Binding-site contacts:
Ligand atom O1P contacts residue ARG51 of chain 1.A at 3.0 Å (salt-bridge).
Ligand atom C9 contacts residue ARG238 of chain 1.A at 3.6 Å.
Ligand atom N4 contacts residue ARG238 of chain 1.A at 3.5 Å (salt-bridge).
Ligand atom N5 contacts residue ASN102 of chain 1.A at 2.9 Å (h-bond).
Ligand atom N6 contacts residue ASP166 of chain 1.A at 2.8 Å (salt-bridge).
Ligand atom O6P contacts residue ASN10 of chain 1.A at 3.2 Å (h-bond).
Ligand atom O5P contacts residue HIS240 of chain 1.A at 2.8 Å (h-bond).
Ligand atom N4 contacts residue GLN104 of chain 1.A at 3.6 Å (h-bond).
Ligand atom C10 contacts residue ASP83 of chain 1.A at 3.6 Å.
Ligand atom O8 contacts residue ALA198 of chain 1.A at 3.2 Å.
Ligand atom C3 contacts residue ASP83 of chain 1.A at 3.4 Å.
Ligand atom C8 contacts residue MET127 of chain 1.A at 3.4 Å (hydrophobic).
Ligand atom C2 contacts residue ARG238 of chain 1.A at 3.6 Å.
Ligand atom N6 contacts residue ASN102 of chain 1.A at 2.4 Å (h-bond).
Ligand atom C6 contacts residue ASP166 of chain 1.A at 2.9 Å.
Ligand atom C11 contacts residue PHE171 of chain 1.A at 3.5 Å (hydrophobic).
Ligand atom N1 contacts residue LYS202 of chain 1.A at 2.9 Å (salt-bridge).
Ligand atom C6 contacts residue MET127 of chain 1.A at 3.6 Å (hydrophobic).
Ligand atom C10 contacts residue ARG238 of chain 1.A at 3.6 Å.
Ligand atom N7 contacts residue ALA198 of chain 1.A at 3.5 Å.
Ligand atom N7 contacts residue ASP166 of chain 1.A at 2.3 Å (salt-bridge).
Ligand atom C8 contacts residue ALA198 of chain 1.A at 3.4 Å (hydrophobic).
Ligand atom C6 contacts residue ASN102 of chain 1.A at 3.5 Å.
Ligand atom O8 contacts residue LYS202 of chain 1.A at 2.4 Å (salt-bridge).
Ligand atom O2P contacts residue MN1 of chain 1.D at 3.6 Å.
Ligand atom P2 contacts residue MN1 of chain 1.D at 3.5 Å.
Ligand atom N1 contacts residue ARG238 of chain 1.A at 3.5 Å (salt-bridge).
Ligand atom C9 contacts residue LYS202 of chain 1.A at 3.6 Å.
Ligand atom O5P contacts residue ASN10 of chain 1.A at 3.4 Å (h-bond).
Ligand atom C8 contacts residue LYS202 of chain 1.A at 3.4 Å.
Ligand atom O6P contacts residue MN1 of chain 1.D at 2.0 Å.
Ligand atom C8 contacts residue ASP166 of chain 1.A at 3.5 Å.
Ligand atom N4 contacts residue ASP83 of chain 1.A at 2.6 Å (salt-bridge).
Ligand atom N7 contacts residue MET127 of chain 1.A at 3.3 Å (h-bond).
Ligand atom N1 contacts residue PHE171 of chain 1.A at 3.3 Å.
Ligand atom O4P contacts residue ARG238 of chain 1.A at 2.9 Å (salt-bridge).
Ligand atom N6 contacts residue VAL125 of chain 1.A at 3.6 Å.
Ligand atom C2 contacts residue PHE171 of chain 1.A at 3.6 Å (hydrophobic).
Ligand atom C3 contacts residue ARG238 of chain 1.A at 3.5 Å.
Ligand atom O6P contacts residue ARG238 of chain 1.A at 3.5 Å (salt-bridge).

Sequence of chain 1.A:
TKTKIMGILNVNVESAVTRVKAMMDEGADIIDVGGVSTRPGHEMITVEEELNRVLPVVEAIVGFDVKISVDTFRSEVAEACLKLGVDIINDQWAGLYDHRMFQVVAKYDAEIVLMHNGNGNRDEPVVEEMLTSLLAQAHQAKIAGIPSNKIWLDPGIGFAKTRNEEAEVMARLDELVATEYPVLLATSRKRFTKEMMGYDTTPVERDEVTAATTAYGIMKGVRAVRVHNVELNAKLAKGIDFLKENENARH

The small molecule below binds the protein below.
Small molecule (SMILES): Nc1nc2ncc(CO[P](=O)(O)OP(=O)(O)O)nc2c(=O)[nH]1